Sequence of chain 1.C:
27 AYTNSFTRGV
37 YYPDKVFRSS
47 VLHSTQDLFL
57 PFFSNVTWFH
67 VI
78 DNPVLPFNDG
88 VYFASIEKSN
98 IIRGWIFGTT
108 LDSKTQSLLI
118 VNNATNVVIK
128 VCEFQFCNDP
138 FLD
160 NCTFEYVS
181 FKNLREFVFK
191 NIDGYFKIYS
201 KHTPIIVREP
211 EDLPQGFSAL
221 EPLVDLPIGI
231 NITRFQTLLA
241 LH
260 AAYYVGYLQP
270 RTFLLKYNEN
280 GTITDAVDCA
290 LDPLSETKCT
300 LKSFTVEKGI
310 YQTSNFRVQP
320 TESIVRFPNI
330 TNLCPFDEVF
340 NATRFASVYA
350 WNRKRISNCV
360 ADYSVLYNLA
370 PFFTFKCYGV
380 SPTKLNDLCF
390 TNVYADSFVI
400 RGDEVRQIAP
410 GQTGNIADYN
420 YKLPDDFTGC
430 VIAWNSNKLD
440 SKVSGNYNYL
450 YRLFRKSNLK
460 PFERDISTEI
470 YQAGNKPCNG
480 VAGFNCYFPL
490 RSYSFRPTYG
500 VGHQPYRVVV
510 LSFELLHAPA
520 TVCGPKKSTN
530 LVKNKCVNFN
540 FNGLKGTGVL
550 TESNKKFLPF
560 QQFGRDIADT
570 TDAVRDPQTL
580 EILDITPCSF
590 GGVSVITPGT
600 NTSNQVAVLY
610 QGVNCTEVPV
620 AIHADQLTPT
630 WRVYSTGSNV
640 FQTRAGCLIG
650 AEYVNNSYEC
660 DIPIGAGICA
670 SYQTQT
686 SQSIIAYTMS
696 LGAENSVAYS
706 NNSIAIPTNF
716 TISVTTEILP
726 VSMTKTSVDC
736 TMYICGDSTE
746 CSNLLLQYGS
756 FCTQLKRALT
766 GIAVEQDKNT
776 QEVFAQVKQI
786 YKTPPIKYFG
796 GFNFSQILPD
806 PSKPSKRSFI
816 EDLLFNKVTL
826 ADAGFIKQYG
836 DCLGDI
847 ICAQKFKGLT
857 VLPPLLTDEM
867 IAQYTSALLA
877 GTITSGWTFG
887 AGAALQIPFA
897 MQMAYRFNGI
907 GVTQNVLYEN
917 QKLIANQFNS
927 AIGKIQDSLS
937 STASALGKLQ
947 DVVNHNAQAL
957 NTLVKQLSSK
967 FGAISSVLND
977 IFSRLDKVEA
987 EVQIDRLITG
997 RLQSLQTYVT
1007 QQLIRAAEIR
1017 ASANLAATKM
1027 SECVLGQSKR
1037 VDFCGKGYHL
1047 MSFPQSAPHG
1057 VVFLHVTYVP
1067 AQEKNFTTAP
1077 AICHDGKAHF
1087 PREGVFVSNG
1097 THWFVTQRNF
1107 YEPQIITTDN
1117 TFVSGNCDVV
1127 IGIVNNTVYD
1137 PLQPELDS

The small molecule below binds the protein below.
Small molecule (SMILES): CC(=O)N[C@@H]1[C@@H](O)[C@H](O)[C@@H](CO)O[C@H]1O

Sequence of chain 1.B:
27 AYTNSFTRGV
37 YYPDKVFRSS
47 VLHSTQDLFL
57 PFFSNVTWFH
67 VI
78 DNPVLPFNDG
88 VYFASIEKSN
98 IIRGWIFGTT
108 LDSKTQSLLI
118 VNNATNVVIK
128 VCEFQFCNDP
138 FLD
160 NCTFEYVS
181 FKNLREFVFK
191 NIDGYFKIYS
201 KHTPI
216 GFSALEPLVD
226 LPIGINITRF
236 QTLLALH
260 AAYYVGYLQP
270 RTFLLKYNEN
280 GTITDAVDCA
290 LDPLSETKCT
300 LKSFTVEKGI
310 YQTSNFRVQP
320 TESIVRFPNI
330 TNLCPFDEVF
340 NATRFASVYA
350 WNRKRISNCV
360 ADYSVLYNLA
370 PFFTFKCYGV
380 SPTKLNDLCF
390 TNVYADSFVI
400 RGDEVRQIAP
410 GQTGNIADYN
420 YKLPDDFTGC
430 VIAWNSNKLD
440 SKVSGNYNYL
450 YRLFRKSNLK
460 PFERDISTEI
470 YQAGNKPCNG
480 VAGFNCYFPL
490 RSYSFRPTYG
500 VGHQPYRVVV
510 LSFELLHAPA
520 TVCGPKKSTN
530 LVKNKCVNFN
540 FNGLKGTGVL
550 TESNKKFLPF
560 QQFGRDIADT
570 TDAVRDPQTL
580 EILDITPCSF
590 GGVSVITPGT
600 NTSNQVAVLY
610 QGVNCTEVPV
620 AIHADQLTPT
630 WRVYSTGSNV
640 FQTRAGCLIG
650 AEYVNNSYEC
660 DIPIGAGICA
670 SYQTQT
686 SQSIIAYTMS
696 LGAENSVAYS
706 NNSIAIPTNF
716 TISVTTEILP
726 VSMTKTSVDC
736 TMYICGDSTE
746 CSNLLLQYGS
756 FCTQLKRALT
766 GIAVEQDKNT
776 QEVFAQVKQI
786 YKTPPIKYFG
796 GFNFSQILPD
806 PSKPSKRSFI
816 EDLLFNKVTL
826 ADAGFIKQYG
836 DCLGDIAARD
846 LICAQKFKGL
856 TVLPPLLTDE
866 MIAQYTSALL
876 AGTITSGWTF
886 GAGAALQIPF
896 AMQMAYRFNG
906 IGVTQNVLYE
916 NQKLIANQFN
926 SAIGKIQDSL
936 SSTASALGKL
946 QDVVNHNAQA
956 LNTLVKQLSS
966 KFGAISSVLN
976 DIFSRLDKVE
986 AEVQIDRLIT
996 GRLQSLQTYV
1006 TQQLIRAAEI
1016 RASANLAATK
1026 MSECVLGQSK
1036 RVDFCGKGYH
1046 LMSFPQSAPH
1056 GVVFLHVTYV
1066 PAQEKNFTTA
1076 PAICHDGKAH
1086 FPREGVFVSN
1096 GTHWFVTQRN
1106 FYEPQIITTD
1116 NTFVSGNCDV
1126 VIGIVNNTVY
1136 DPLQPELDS

Binding-site contacts:
Ligand atom O5 contacts residue ILE232 of chain 1.C at 4.5 Å.
Ligand atom O7 contacts residue ARG454 of chain 1.B at 3.1 Å (salt-bridge).
Ligand atom O7 contacts residue ASP464 of chain 1.B at 3.0 Å (salt-bridge).
Ligand atom N2 contacts residue ASN231 of chain 1.C at 2.7 Å (h-bond).
Ligand atom C7 contacts residue ARG454 of chain 1.B at 3.8 Å.
Ligand atom C1 contacts residue ASN231 of chain 1.C at 1.4 Å.
Ligand atom C8 contacts residue ASN231 of chain 1.C at 3.5 Å.
Ligand atom C7 contacts residue ASN231 of chain 1.C at 3.2 Å.
Ligand atom C6 contacts residue ILE232 of chain 1.C at 4.3 Å (hydrophobic).
Ligand atom O7 contacts residue ASN231 of chain 1.C at 4.1 Å.
Ligand atom C2 contacts residue GLU462 of chain 1.B at 4.1 Å.
Ligand atom C3 contacts residue GLU462 of chain 1.B at 4.2 Å.
Ligand atom O3 contacts residue ARG454 of chain 1.B at 4.2 Å.
Ligand atom N2 contacts residue LEU458 of chain 1.B at 4.3 Å.
Ligand atom N2 contacts residue ARG454 of chain 1.B at 3.9 Å.
Ligand atom C3 contacts residue ASN231 of chain 1.C at 3.8 Å.
Ligand atom N2 contacts residue GLU462 of chain 1.B at 3.9 Å.
Ligand atom C7 contacts residue ASP464 of chain 1.B at 4.1 Å.
Ligand atom O5 contacts residue ASN231 of chain 1.C at 2.6 Å (h-bond).
Ligand atom O6 contacts residue THR233 of chain 1.C at 3.4 Å.
Ligand atom C4 contacts residue ASN231 of chain 1.C at 4.3 Å.
Ligand atom O7 contacts residue ARG463 of chain 1.B at 4.3 Å.
Ligand atom C6 contacts residue THR233 of chain 1.C at 3.8 Å.
Ligand atom O5 contacts residue GLU462 of chain 1.B at 3.8 Å.
Ligand atom O7 contacts residue LEU458 of chain 1.B at 4.3 Å.
Ligand atom C2 contacts residue ASN231 of chain 1.C at 2.4 Å.
Ligand atom O3 contacts residue SER456 of chain 1.B at 4.4 Å.
Ligand atom C1 contacts residue GLU462 of chain 1.B at 3.5 Å.
Ligand atom C5 contacts residue ASN231 of chain 1.C at 3.8 Å.
Ligand atom C5 contacts residue GLU462 of chain 1.B at 3.8 Å.